Binding-site contacts:
Ligand atom C2 contacts residue PRO177 of chain 1.A at 4.3 Å (hydrophobic).
Ligand atom O6 contacts residue THR176 of chain 1.A at 4.0 Å.
Ligand atom C3 contacts residue LYS144 of chain 1.A at 4.4 Å.
Ligand atom C4 contacts residue THR176 of chain 1.A at 4.2 Å.
Ligand atom C3 contacts residue PRO177 of chain 1.A at 4.1 Å (hydrophobic).
Ligand atom C4 contacts residue ASP145 of chain 1.A at 3.6 Å.
Ligand atom C3 contacts residue ASP145 of chain 1.A at 4.4 Å.
Ligand atom C3 contacts residue ASP178 of chain 1.A at 3.6 Å.
Ligand atom C4 contacts residue LYS144 of chain 1.A at 3.3 Å.
Ligand atom C4 contacts residue PRO177 of chain 1.A at 4.2 Å (hydrophobic).
Ligand atom O5 contacts residue PRO177 of chain 1.A at 3.4 Å.
Ligand atom O6 contacts residue ASP178 of chain 1.A at 2.9 Å (salt-bridge).
Ligand atom C4 contacts residue GLY175 of chain 1.A at 4.1 Å.
Ligand atom O6 contacts residue PRO177 of chain 1.A at 3.2 Å.
Ligand atom C4 contacts residue ASP178 of chain 1.A at 4.0 Å.

A small-molecule ligand and the protein it binds are described below.
Small molecule (SMILES): C[C@@H](O)[C@@H](C)O

Sequence of chain 1.A:
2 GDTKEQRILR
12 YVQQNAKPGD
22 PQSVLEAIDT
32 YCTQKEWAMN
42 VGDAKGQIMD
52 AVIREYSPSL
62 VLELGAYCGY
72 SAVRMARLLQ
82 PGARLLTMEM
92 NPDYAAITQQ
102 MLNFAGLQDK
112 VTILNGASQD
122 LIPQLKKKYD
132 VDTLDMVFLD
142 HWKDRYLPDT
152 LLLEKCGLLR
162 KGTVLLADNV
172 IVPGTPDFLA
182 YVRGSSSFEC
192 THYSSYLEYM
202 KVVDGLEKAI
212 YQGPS